Binding-site contacts:
Ligand atom C2 contacts residue ASN141 of chain 1.B at 2.6 Å.
Ligand atom C7 contacts residue ASN141 of chain 1.B at 4.2 Å.
Ligand atom C5 contacts residue ASN141 of chain 1.B at 3.5 Å.
Ligand atom C1 contacts residue ASN141 of chain 1.B at 1.5 Å.
Ligand atom C4 contacts residue ASN141 of chain 1.B at 4.3 Å.
Ligand atom N2 contacts residue ASN141 of chain 1.B at 3.1 Å (h-bond).
Ligand atom O6 contacts residue ILE438 of chain 1.G at 3.8 Å.
Ligand atom O6 contacts residue ASN141 of chain 1.B at 4.2 Å.
Ligand atom C3 contacts residue ASN141 of chain 1.B at 3.9 Å.
Ligand atom C6 contacts residue TYR321 of chain 1.G at 4.4 Å (hydrophobic).
Ligand atom O5 contacts residue ASN141 of chain 1.B at 2.3 Å (h-bond).
Ligand atom C2 contacts residue PHE140 of chain 1.B at 3.9 Å (hydrophobic).
Ligand atom C7 contacts residue PHE140 of chain 1.B at 3.5 Å (hydrophobic).
Ligand atom O7 contacts residue PHE140 of chain 1.B at 3.5 Å.
Ligand atom N2 contacts residue PHE140 of chain 1.B at 3.8 Å.
Ligand atom O6 contacts residue TYR321 of chain 1.G at 4.1 Å.
Ligand atom C1 contacts residue PHE140 of chain 1.B at 4.3 Å (hydrophobic).
Ligand atom C8 contacts residue PHE140 of chain 1.B at 3.3 Å (hydrophobic).

Sequence of chain 1.G:
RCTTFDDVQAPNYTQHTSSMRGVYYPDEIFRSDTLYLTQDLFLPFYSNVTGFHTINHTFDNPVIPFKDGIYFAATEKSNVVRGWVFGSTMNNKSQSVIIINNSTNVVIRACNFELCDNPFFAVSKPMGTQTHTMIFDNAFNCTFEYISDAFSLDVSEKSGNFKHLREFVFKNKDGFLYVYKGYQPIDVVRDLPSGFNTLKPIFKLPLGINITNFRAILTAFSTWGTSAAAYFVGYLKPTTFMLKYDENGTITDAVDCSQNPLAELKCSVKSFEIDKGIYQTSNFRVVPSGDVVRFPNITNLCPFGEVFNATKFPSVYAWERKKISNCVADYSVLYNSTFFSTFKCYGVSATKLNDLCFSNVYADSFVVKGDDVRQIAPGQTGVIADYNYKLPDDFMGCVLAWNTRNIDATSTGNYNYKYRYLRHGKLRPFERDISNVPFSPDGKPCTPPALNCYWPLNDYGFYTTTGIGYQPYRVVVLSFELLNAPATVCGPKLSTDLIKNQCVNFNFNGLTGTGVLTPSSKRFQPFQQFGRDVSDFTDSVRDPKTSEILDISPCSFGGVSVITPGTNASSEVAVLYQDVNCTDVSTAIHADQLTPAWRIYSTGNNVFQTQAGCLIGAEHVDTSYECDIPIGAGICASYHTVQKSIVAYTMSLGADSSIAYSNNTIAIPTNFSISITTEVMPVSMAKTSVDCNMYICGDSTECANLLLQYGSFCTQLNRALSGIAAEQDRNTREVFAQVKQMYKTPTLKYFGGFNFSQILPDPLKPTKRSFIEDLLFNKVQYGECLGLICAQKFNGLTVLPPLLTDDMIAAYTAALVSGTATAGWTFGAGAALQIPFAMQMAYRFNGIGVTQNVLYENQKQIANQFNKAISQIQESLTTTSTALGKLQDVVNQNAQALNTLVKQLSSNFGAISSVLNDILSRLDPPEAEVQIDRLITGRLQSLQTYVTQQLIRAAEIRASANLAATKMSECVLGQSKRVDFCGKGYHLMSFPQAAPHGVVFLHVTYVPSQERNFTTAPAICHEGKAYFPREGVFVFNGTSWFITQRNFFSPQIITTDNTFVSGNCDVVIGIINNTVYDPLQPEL

A small-molecule ligand and the protein it binds are described below.
Small molecule (SMILES): CC(=O)N[C@@H]1[C@@H](O)[C@H](O)[C@@H](CO)O[C@H]1O

Sequence of chain 1.B:
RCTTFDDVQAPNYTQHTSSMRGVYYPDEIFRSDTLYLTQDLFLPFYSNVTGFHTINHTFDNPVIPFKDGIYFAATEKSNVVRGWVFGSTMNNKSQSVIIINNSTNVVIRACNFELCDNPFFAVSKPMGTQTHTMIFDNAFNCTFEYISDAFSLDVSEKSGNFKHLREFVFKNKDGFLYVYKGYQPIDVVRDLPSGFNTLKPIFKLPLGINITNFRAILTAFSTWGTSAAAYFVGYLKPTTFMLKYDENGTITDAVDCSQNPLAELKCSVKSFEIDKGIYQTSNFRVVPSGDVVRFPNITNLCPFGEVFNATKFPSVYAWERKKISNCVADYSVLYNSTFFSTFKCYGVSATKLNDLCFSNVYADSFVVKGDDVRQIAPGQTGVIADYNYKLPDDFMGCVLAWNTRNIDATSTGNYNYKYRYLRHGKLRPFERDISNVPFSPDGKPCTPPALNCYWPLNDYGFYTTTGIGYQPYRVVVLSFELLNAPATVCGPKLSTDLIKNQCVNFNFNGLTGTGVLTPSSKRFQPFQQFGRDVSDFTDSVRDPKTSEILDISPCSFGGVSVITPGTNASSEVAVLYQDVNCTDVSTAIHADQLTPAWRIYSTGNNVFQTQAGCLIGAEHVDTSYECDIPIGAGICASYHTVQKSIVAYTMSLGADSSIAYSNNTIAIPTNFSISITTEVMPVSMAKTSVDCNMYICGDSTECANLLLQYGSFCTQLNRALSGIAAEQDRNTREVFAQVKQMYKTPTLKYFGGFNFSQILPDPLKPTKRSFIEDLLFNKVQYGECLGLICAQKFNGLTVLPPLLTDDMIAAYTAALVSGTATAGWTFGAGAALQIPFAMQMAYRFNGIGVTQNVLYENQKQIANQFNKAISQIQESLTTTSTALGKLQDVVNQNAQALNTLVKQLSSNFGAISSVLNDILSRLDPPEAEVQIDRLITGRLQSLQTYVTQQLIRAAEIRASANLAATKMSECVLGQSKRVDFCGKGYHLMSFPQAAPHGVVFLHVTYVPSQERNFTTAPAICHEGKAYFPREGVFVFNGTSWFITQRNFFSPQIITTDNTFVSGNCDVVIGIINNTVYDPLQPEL